Binding-site contacts:
Ligand atom C6 contacts residue GLU97 of chain 1.B at 3.3 Å.
Ligand atom N1 contacts residue LEU99 of chain 1.B at 2.9 Å (h-bond).
Ligand atom C5 contacts residue LEU150 of chain 1.B at 4.2 Å (hydrophobic).
Ligand atom N contacts residue VAL179 of chain 1.B at 3.8 Å.
Ligand atom N contacts residue PHE96 of chain 1.B at 4.1 Å.
Ligand atom C7 contacts residue LEU22 of chain 1.B at 3.9 Å (hydrophobic).
Ligand atom C8 contacts residue LEU150 of chain 1.B at 3.6 Å (hydrophobic).
Ligand atom C9 contacts residue LEU150 of chain 1.B at 4.0 Å (hydrophobic).
Ligand atom C6 contacts residue ALA44 of chain 1.B at 3.4 Å (hydrophobic).
Ligand atom N contacts residue ASP180 of chain 1.B at 3.7 Å.
Ligand atom C5 contacts residue ALA44 of chain 1.B at 3.8 Å (hydrophobic).
Ligand atom C8 contacts residue VAL30 of chain 1.B at 3.9 Å (hydrophobic).
Ligand atom N3 contacts residue LEU150 of chain 1.B at 3.4 Å.
Ligand atom C4 contacts residue PHE96 of chain 1.B at 3.8 Å (hydrophobic).
Ligand atom C2 contacts residue LYS46 of chain 1.B at 4.1 Å.
Ligand atom N2 contacts residue LEU22 of chain 1.B at 3.6 Å.
Ligand atom N1 contacts residue LEU98 of chain 1.B at 3.9 Å.
Ligand atom C10 contacts residue VAL30 of chain 1.B at 4.0 Å (hydrophobic).
Ligand atom C6 contacts residue LEU99 of chain 1.B at 3.7 Å (hydrophobic).
Ligand atom N2 contacts residue LEU150 of chain 1.B at 4.1 Å.
Ligand atom N2 contacts residue LEU99 of chain 1.B at 3.0 Å (h-bond).
Ligand atom N2 contacts residue LEU98 of chain 1.B at 4.0 Å.
Ligand atom C2 contacts residue PHE96 of chain 1.B at 3.6 Å (hydrophobic).
Ligand atom C7 contacts residue LEU99 of chain 1.B at 3.8 Å (hydrophobic).
Ligand atom N3 contacts residue LEU22 of chain 1.B at 4.1 Å.
Ligand atom N contacts residue GLU61 of chain 1.B at 4.2 Å.
Ligand atom C3 contacts residue PHE96 of chain 1.B at 4.1 Å (hydrophobic).
Ligand atom N1 contacts residue ALA44 of chain 1.B at 3.6 Å.
Ligand atom N4 contacts residue VAL30 of chain 1.B at 3.8 Å.
Ligand atom N1 contacts residue GLU97 of chain 1.B at 3.8 Å.
Ligand atom C7 contacts residue LEU150 of chain 1.B at 3.7 Å (hydrophobic).
Ligand atom C9 contacts residue VAL30 of chain 1.B at 3.8 Å (hydrophobic).
Ligand atom N2 contacts residue GLY100 of chain 1.B at 3.4 Å (h-bond).
Ligand atom C contacts residue VAL30 of chain 1.B at 3.9 Å (hydrophobic).
Ligand atom C2 contacts residue VAL179 of chain 1.B at 3.8 Å (hydrophobic).
Ligand atom C1 contacts residue VAL179 of chain 1.B at 3.9 Å (hydrophobic).
Ligand atom C1 contacts residue LYS46 of chain 1.B at 3.2 Å.
Ligand atom N contacts residue LYS46 of chain 1.B at 3.1 Å (salt-bridge).
Ligand atom C3 contacts residue VAL179 of chain 1.B at 4.0 Å (hydrophobic).
Ligand atom C contacts residue VAL179 of chain 1.B at 4.1 Å (hydrophobic).

The protein below binds the small molecule below.
Small molecule (SMILES): Nc1ncc2cc3cnccc3c(N)c2n1

Sequence of chain 1.B:
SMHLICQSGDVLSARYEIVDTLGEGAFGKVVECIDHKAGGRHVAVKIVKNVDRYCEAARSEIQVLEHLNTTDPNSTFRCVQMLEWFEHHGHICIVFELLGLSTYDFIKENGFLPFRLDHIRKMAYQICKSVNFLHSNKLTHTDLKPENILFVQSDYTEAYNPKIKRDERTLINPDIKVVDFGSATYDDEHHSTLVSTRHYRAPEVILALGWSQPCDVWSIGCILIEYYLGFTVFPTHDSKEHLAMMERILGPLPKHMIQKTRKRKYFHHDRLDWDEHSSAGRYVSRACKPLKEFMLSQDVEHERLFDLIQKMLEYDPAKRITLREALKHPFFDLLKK